Sequence of chain 1.G:
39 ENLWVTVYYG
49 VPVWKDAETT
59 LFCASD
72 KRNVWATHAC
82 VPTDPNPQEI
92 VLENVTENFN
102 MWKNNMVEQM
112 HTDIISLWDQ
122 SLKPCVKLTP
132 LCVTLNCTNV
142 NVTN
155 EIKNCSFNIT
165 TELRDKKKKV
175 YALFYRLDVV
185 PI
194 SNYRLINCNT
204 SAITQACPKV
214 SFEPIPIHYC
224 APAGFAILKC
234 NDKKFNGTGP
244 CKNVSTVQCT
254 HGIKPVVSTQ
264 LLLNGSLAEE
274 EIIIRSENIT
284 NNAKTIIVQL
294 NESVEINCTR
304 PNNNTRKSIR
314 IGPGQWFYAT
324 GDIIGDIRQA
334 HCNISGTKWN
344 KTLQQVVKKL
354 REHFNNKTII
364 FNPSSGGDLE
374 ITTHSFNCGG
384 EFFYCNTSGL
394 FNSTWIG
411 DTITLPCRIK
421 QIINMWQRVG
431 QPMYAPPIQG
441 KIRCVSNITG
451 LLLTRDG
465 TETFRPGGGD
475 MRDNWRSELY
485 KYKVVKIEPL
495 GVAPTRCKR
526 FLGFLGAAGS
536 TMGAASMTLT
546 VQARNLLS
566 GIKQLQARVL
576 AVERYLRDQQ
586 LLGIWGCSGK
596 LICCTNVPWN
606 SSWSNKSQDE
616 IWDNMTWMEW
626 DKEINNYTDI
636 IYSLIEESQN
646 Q

Binding-site contacts:
Ligand atom O7 contacts residue ASN239 of chain 1.G at 4.3 Å.
Ligand atom C2 contacts residue THR241 of chain 1.G at 4.5 Å.
Ligand atom C8 contacts residue SER279 of chain 1.G at 3.2 Å.
Ligand atom C5 contacts residue ASN239 of chain 1.G at 3.7 Å.
Ligand atom C4 contacts residue THR241 of chain 1.G at 4.4 Å.
Ligand atom C7 contacts residue HIS356 of chain 1.G at 4.0 Å.
Ligand atom O4 contacts residue THR241 of chain 1.G at 4.4 Å.
Ligand atom C3 contacts residue THR241 of chain 1.G at 3.9 Å.
Ligand atom C8 contacts residue ILE277 of chain 1.G at 4.3 Å (hydrophobic).
Ligand atom C2 contacts residue ASN239 of chain 1.G at 2.6 Å.
Ligand atom O5 contacts residue ASN239 of chain 1.G at 2.5 Å (h-bond).
Ligand atom N2 contacts residue ASN239 of chain 1.G at 2.9 Å (h-bond).
Ligand atom O7 contacts residue HIS356 of chain 1.G at 3.3 Å.
Ligand atom C3 contacts residue ASN239 of chain 1.G at 3.8 Å.
Ligand atom O5 contacts residue THR241 of chain 1.G at 3.8 Å.
Ligand atom C8 contacts residue ILE282 of chain 1.G at 3.9 Å (hydrophobic).
Ligand atom C6 contacts residue THR241 of chain 1.G at 4.1 Å.
Ligand atom C7 contacts residue ASN239 of chain 1.G at 3.7 Å.
Ligand atom C4 contacts residue ASN239 of chain 1.G at 4.3 Å.
Ligand atom C1 contacts residue ASN239 of chain 1.G at 1.5 Å.
Ligand atom C1 contacts residue THR241 of chain 1.G at 4.0 Å.
Ligand atom C5 contacts residue THR241 of chain 1.G at 3.7 Å.
Ligand atom C8 contacts residue HIS356 of chain 1.G at 4.1 Å.
Ligand atom C8 contacts residue GLY242 of chain 1.G at 4.2 Å.
Ligand atom C8 contacts residue PRO243 of chain 1.G at 3.7 Å (hydrophobic).

The protein below binds the small molecule below.
Small molecule (SMILES): CC(=O)N[C@H]1[C@H](O[C@H]2[C@H](O)[C@@H](NC(C)=O)CO[C@@H]2CO)O[C@H](CO)[C@@H](O)[C@@H]1O